Sequence of chain 1.C:
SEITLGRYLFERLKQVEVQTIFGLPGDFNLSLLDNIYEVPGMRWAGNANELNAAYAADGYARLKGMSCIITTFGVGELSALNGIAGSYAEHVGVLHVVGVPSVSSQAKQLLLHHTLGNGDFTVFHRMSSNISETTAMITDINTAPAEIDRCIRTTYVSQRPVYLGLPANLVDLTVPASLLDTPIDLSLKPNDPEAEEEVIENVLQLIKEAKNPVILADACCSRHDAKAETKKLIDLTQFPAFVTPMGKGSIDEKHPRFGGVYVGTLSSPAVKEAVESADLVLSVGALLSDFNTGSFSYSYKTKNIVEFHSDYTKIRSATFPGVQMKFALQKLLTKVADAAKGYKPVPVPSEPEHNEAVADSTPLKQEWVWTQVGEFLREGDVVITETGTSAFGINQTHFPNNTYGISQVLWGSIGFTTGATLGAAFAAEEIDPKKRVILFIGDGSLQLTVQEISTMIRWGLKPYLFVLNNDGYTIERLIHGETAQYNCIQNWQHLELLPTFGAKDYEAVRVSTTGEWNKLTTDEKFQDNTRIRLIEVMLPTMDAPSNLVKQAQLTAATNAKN

Binding-site contacts:
Ligand atom O5 contacts residue ASP28 of chain 1.D at 3.9 Å.
Ligand atom O1 contacts residue ASP28 of chain 1.D at 2.3 Å (salt-bridge).
Ligand atom C5 contacts residue HIS114 of chain 1.D at 2.7 Å.
Ligand atom O3 contacts residue HIS114 of chain 1.D at 3.9 Å.
Ligand atom C3 contacts residue TPP1 of chain 1.O at 2.8 Å.
Ligand atom O2 contacts residue ILE480 of chain 1.C at 3.4 Å.
Ligand atom P1 contacts residue ASP28 of chain 1.D at 3.6 Å.
Ligand atom O3 contacts residue ASP28 of chain 1.D at 3.7 Å.
Ligand atom O1 contacts residue GLU477 of chain 1.C at 3.5 Å (salt-bridge).
Ligand atom O2 contacts residue ASP28 of chain 1.D at 4.2 Å.
Ligand atom C3 contacts residue HIS115 of chain 1.D at 4.4 Å.
Ligand atom O5 contacts residue HIS115 of chain 1.D at 2.5 Å (h-bond).
Ligand atom O2 contacts residue GLU477 of chain 1.C at 2.0 Å (salt-bridge).
Ligand atom O3 contacts residue GLU477 of chain 1.C at 4.1 Å.
Ligand atom O3 contacts residue PHE292 of chain 1.C at 4.3 Å.
Ligand atom C3 contacts residue THR388 of chain 1.C at 3.5 Å.
Ligand atom O2 contacts residue ILE476 of chain 1.C at 4.4 Å.
Ligand atom O1 contacts residue GLY27 of chain 1.D at 3.3 Å.
Ligand atom C2 contacts residue TPP1 of chain 1.O at 2.2 Å.
Ligand atom O1 contacts residue TPP1 of chain 1.O at 4.1 Å.
Ligand atom C2 contacts residue HIS115 of chain 1.D at 3.9 Å.
Ligand atom C5 contacts residue HIS115 of chain 1.D at 4.3 Å.
Ligand atom O2 contacts residue TPP1 of chain 1.O at 3.2 Å.
Ligand atom O5 contacts residue TPP1 of chain 1.O at 3.0 Å (h-bond).
Ligand atom C5 contacts residue PHE292 of chain 1.C at 3.5 Å (hydrophobic).
Ligand atom O5 contacts residue GLY413 of chain 1.C at 4.4 Å.
Ligand atom P1 contacts residue ILE480 of chain 1.C at 4.1 Å.
Ligand atom O5 contacts residue HIS114 of chain 1.D at 4.0 Å.
Ligand atom P1 contacts residue TPP1 of chain 1.O at 3.2 Å.
Ligand atom C2 contacts residue GLU477 of chain 1.C at 4.5 Å.
Ligand atom C5 contacts residue ASP28 of chain 1.D at 3.4 Å.
Ligand atom C3 contacts residue GLY413 of chain 1.C at 4.5 Å.
Ligand atom O3 contacts residue TPP1 of chain 1.O at 4.3 Å.
Ligand atom P1 contacts residue GLU477 of chain 1.C at 3.1 Å.
Ligand atom O3 contacts residue ILE480 of chain 1.C at 3.7 Å.

A protein and the small-molecule ligand that binds it are described below.
Small molecule (SMILES): COP(=O)(O)[C@H](C)O

Sequence of chain 1.D:
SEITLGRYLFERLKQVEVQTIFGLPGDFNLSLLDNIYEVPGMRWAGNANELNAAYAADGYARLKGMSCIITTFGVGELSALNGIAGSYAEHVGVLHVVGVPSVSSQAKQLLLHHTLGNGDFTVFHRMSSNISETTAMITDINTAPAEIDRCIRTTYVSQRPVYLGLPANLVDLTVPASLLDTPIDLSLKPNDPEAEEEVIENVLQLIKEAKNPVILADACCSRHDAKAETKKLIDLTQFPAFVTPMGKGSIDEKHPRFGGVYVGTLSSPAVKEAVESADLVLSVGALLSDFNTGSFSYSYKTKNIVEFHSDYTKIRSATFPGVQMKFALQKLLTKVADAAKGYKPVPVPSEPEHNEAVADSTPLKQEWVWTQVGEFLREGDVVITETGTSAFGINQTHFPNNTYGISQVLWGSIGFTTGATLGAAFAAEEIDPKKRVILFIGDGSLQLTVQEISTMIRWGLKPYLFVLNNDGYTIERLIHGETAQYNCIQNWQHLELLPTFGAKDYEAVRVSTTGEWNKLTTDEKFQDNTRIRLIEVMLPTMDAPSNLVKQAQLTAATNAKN